The small molecule below binds the protein below.
Small molecule (SMILES): OC[C@H]1O[C@@H](O[C@H]2[C@H](O)[C@@H](O)[C@H](O)O[C@@H]2CO)[C@H](O)[C@@H](O)[C@@H]1O

Binding-site contacts:
Ligand atom O4 contacts residue TRP356 of chain 1.A at 3.9 Å.
Ligand atom O3 contacts residue TRP356 of chain 1.A at 3.9 Å.
Ligand atom C5 contacts residue TRP356 of chain 1.A at 3.8 Å (hydrophobic).
Ligand atom O6 contacts residue ASN237 of chain 1.A at 4.0 Å.
Ligand atom C6 contacts residue TRP356 of chain 1.A at 4.1 Å (hydrophobic).
Ligand atom C5 contacts residue ASN237 of chain 1.A at 3.9 Å.
Ligand atom C6 contacts residue TRP347 of chain 1.A at 4.3 Å (hydrophobic).
Ligand atom C2 contacts residue HIS213 of chain 1.A at 4.1 Å.
Ligand atom O3 contacts residue GLC1 of chain 1.C at 3.3 Å.
Ligand atom O3 contacts residue GLN175 of chain 1.A at 4.2 Å.
Ligand atom O6 contacts residue GLN175 of chain 1.A at 3.7 Å.
Ligand atom O3 contacts residue HIS213 of chain 1.A at 3.7 Å.
Ligand atom C1 contacts residue TRP356 of chain 1.A at 3.9 Å (hydrophobic).
Ligand atom O4 contacts residue TRP347 of chain 1.A at 3.4 Å.
Ligand atom O4 contacts residue GLU202 of chain 1.A at 3.9 Å.
Ligand atom O4 contacts residue LYS236 of chain 1.A at 4.1 Å.
Ligand atom O3 contacts residue ASP199 of chain 1.A at 3.6 Å (salt-bridge).
Ligand atom C3 contacts residue ASN237 of chain 1.A at 4.3 Å.
Ligand atom O2 contacts residue TRP356 of chain 1.A at 4.2 Å.
Ligand atom C2 contacts residue LYS236 of chain 1.A at 3.7 Å.
Ligand atom O2 contacts residue HIS213 of chain 1.A at 3.7 Å.
Ligand atom O6 contacts residue BGC2 of chain 1.C at 4.4 Å.
Ligand atom C4 contacts residue TRP356 of chain 1.A at 3.9 Å (hydrophobic).
Ligand atom C1 contacts residue ASN237 of chain 1.A at 4.0 Å.
Ligand atom O5 contacts residue TRP356 of chain 1.A at 4.2 Å.
Ligand atom C2 contacts residue GLN175 of chain 1.A at 4.3 Å.
Ligand atom C3 contacts residue TRP356 of chain 1.A at 3.7 Å (hydrophobic).
Ligand atom O3 contacts residue GLU202 of chain 1.A at 3.3 Å (salt-bridge).
Ligand atom O4 contacts residue GLC1 of chain 1.C at 3.9 Å.
Ligand atom C4 contacts residue ASN237 of chain 1.A at 4.4 Å.
Ligand atom C3 contacts residue GLU202 of chain 1.A at 3.9 Å.
Ligand atom C2 contacts residue ASN237 of chain 1.A at 3.9 Å.
Ligand atom O6 contacts residue PHE177 of chain 1.A at 4.2 Å.
Ligand atom O2 contacts residue LYS236 of chain 1.A at 4.0 Å.
Ligand atom C6 contacts residue ASN237 of chain 1.A at 3.9 Å.
Ligand atom O2 contacts residue ASN237 of chain 1.A at 2.9 Å (h-bond).
Ligand atom O2 contacts residue HIS209 of chain 1.A at 4.4 Å.
Ligand atom O4 contacts residue ASN237 of chain 1.A at 4.0 Å.
Ligand atom C4 contacts residue GLN175 of chain 1.A at 4.0 Å.
Ligand atom C4 contacts residue GLC1 of chain 1.C at 4.1 Å.

Sequence of chain 1.A:
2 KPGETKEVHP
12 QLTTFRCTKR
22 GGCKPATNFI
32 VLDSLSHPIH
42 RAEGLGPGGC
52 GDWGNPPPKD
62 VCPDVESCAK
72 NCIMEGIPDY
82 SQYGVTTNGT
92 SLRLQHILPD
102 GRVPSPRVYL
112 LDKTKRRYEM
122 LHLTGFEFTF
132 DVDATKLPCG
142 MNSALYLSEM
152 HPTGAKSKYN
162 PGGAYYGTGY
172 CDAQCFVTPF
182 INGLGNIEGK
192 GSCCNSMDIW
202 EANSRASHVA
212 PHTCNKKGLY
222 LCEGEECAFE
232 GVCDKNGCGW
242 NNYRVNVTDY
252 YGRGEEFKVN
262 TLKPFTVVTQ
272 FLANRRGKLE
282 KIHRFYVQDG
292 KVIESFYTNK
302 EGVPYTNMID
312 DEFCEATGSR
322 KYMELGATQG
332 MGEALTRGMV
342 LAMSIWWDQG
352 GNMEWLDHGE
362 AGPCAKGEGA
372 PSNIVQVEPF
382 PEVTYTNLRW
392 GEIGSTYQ